Binding-site contacts:
Ligand atom O5 contacts residue VAL330 of chain 1.B at 4.4 Å.
Ligand atom O7 contacts residue ASN334 of chain 1.B at 3.8 Å.
Ligand atom C1 contacts residue PHE367 of chain 1.B at 4.5 Å (hydrophobic).
Ligand atom C8 contacts residue HIS382 of chain 1.B at 3.8 Å.
Ligand atom C2 contacts residue ASN334 of chain 1.B at 3.0 Å.
Ligand atom C7 contacts residue HIS382 of chain 1.B at 4.2 Å.
Ligand atom C3 contacts residue HIS382 of chain 1.B at 4.0 Å.
Ligand atom C5 contacts residue ASN334 of chain 1.B at 4.1 Å.
Ligand atom N2 contacts residue ASN334 of chain 1.B at 3.2 Å (h-bond).
Ligand atom C7 contacts residue SER369 of chain 1.B at 4.2 Å.
Ligand atom C8 contacts residue SER369 of chain 1.B at 3.8 Å.
Ligand atom C7 contacts residue ASN334 of chain 1.B at 3.8 Å.
Ligand atom C5 contacts residue PHE367 of chain 1.B at 4.2 Å (hydrophobic).
Ligand atom C6 contacts residue PHE367 of chain 1.B at 4.2 Å (hydrophobic).
Ligand atom O1 contacts residue VAL330 of chain 1.B at 3.9 Å.
Ligand atom O6 contacts residue PHE367 of chain 1.B at 4.3 Å.
Ligand atom O1 contacts residue ASN334 of chain 1.B at 1.2 Å (h-bond).
Ligand atom C1 contacts residue ASN334 of chain 1.B at 1.9 Å.
Ligand atom N2 contacts residue SER369 of chain 1.B at 4.2 Å.
Ligand atom O5 contacts residue PHE367 of chain 1.B at 4.1 Å.
Ligand atom N2 contacts residue HIS382 of chain 1.B at 3.5 Å (h-bond).
Ligand atom C3 contacts residue ASN334 of chain 1.B at 4.2 Å.
Ligand atom O5 contacts residue ASN334 of chain 1.B at 2.9 Å (h-bond).
Ligand atom C2 contacts residue HIS382 of chain 1.B at 4.2 Å.
Ligand atom O3 contacts residue HIS382 of chain 1.B at 4.4 Å.

Sequence of chain 1.B:
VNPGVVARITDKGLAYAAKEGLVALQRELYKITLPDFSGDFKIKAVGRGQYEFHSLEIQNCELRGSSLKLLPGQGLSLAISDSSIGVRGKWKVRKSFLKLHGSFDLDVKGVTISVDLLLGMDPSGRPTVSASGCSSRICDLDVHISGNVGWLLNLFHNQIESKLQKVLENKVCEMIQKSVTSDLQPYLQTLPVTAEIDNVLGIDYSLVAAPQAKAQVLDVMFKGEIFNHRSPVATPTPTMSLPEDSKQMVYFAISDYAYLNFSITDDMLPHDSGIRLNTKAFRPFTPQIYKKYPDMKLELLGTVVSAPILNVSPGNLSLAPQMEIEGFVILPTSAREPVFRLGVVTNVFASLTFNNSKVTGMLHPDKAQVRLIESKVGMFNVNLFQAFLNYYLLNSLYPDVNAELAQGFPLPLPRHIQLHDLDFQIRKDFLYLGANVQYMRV

This small molecule binds to this protein.
Small molecule (SMILES): CC(=O)N[C@@H]1[C@@H](O)[C@H](O)[C@@H](CO)O[C@H]1O